Binding-site contacts:
Ligand atom O5' contacts residue VAL27 of chain 1.B at 3.5 Å.
Ligand atom C5' contacts residue VAL27 of chain 1.B at 3.3 Å (hydrophobic).
Ligand atom O1B contacts residue MG1 of chain 1.H at 2.1 Å.
Ligand atom O2A contacts residue MG1 of chain 1.H at 3.0 Å.
Ligand atom O2G contacts residue GLY22 of chain 1.B at 3.6 Å.
Ligand atom PA contacts residue MG1 of chain 1.H at 3.2 Å.
Ligand atom C2 contacts residue VAL96 of chain 1.B at 3.3 Å (hydrophobic).
Ligand atom O1A contacts residue ASP161 of chain 1.B at 2.8 Å.
Ligand atom O1A contacts residue MG1 of chain 1.H at 2.4 Å.
Ligand atom O2' contacts residue GLU100 of chain 1.B at 2.4 Å (salt-bridge).
Ligand atom O3' contacts residue MG1 of chain 1.H at 3.6 Å.
Ligand atom O2' contacts residue LEU19 of chain 1.B at 3.6 Å.
Ligand atom O1A contacts residue ILE160 of chain 1.B at 3.5 Å.
Ligand atom O1G contacts residue GLY22 of chain 1.B at 3.6 Å.
Ligand atom O2B contacts residue MG1 of chain 1.I at 2.0 Å.
Ligand atom N3 contacts residue MET146 of chain 1.B at 3.3 Å.
Ligand atom O2G contacts residue ALA25 of chain 1.B at 3.5 Å (h-bond).
Ligand atom O3A contacts residue ASP161 of chain 1.B at 3.2 Å (salt-bridge).
Ligand atom N6 contacts residue GLU94 of chain 1.B at 3.0 Å (salt-bridge).
Ligand atom C3' contacts residue ILE160 of chain 1.B at 3.5 Å (hydrophobic).
Ligand atom O1A contacts residue ASN144 of chain 1.B at 3.3 Å (h-bond).
Ligand atom O3' contacts residue GLU100 of chain 1.B at 2.7 Å (salt-bridge).
Ligand atom N1 contacts residue VAL96 of chain 1.B at 3.1 Å (h-bond).
Ligand atom O2G contacts residue PHE24 of chain 1.B at 2.6 Å (h-bond).
Ligand atom C2' contacts residue GLU100 of chain 1.B at 3.3 Å.
Ligand atom O3A contacts residue LYS42 of chain 1.B at 3.0 Å (salt-bridge).
Ligand atom C1' contacts residue LEU19 of chain 1.B at 3.6 Å (hydrophobic).
Ligand atom O1B contacts residue ASP161 of chain 1.B at 2.5 Å (salt-bridge).
Ligand atom O4' contacts residue VAL27 of chain 1.B at 3.6 Å.
Ligand atom C6 contacts residue ILE77 of chain 1.B at 3.5 Å (hydrophobic).
Ligand atom N6 contacts residue ILE77 of chain 1.B at 2.6 Å.
Ligand atom O2B contacts residue ASP161 of chain 1.B at 2.8 Å (salt-bridge).
Ligand atom PA contacts residue ASP161 of chain 1.B at 3.6 Å.
Ligand atom PB contacts residue MG1 of chain 1.H at 3.4 Å.
Ligand atom O3' contacts residue GLU143 of chain 1.B at 2.9 Å (salt-bridge).
Ligand atom C3' contacts residue GLU100 of chain 1.B at 3.5 Å.
Ligand atom O1B contacts residue MG1 of chain 1.I at 3.6 Å.
Ligand atom O2G contacts residue GLN23 of chain 1.B at 2.9 Å (h-bond).
Ligand atom PB contacts residue MG1 of chain 1.I at 3.5 Å.
Ligand atom PB contacts residue ASP161 of chain 1.B at 3.3 Å.

Sequence of chain 1.B:
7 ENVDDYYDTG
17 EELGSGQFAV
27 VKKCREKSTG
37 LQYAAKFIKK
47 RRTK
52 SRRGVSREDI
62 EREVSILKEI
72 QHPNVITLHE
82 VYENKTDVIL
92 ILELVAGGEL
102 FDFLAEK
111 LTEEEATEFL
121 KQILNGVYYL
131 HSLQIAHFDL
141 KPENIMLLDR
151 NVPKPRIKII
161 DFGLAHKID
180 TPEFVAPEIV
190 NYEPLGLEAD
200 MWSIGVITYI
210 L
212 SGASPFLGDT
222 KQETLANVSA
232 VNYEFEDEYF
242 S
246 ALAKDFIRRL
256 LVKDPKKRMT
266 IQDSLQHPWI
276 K

The small molecule below binds the protein below.
Small molecule (SMILES): Nc1ncnc2c1ncn2[C@@H]1O[C@H](CO[P](=O)(O)O[P](=O)(O)CP(=O)(O)O)[C@@H](O)[C@H]1O